A small-molecule ligand and the protein it binds are described below.
Small molecule (SMILES): CC(=O)N[C@H]1[C@H](O[C@H]2[C@H](O)[C@@H](NC(C)=O)CO[C@@H]2CO)O[C@H](CO)[C@@H](O[C@@H]2O[C@H](CO[C@H]3O[C@H](CO)[C@@H](O)[C@H](O)[C@@H]3O)[C@@H](O)[C@H](O[C@H]3O[C@H](CO)[C@@H](O)[C@H](O)[C@@H]3O)[C@@H]2O)[C@@H]1O

Binding-site contacts:
Ligand atom C6 contacts residue ASN167 of chain 1.C at 3.0 Å.
Ligand atom O4 contacts residue CYS10 of chain 1.C at 3.6 Å.
Ligand atom O2 contacts residue ARG164 of chain 1.C at 3.6 Å.
Ligand atom O6 contacts residue ARG164 of chain 1.C at 4.2 Å.
Ligand atom C6 contacts residue ARG165 of chain 1.C at 4.0 Å.
Ligand atom O5 contacts residue ARG165 of chain 1.C at 4.1 Å.
Ligand atom C1 contacts residue ARG165 of chain 1.C at 3.7 Å.
Ligand atom O5 contacts residue ASN167 of chain 1.C at 1.8 Å (h-bond).
Ligand atom O7 contacts residue THR166 of chain 1.C at 3.9 Å.
Ligand atom C1 contacts residue ASN167 of chain 1.C at 1.0 Å.
Ligand atom C1 contacts residue ARG164 of chain 1.C at 2.8 Å.
Ligand atom C2 contacts residue ASN167 of chain 1.C at 2.3 Å.
Ligand atom C2 contacts residue ARG164 of chain 1.C at 3.8 Å.
Ligand atom O4 contacts residue ARG164 of chain 1.C at 2.9 Å.
Ligand atom C3 contacts residue ARG164 of chain 1.C at 3.2 Å.
Ligand atom C8 contacts residue ASN167 of chain 1.C at 4.3 Å.
Ligand atom C7 contacts residue ARG165 of chain 1.C at 4.3 Å.
Ligand atom O3 contacts residue THR221 of chain 1.A at 4.0 Å.
Ligand atom C7 contacts residue THR166 of chain 1.C at 4.1 Å.
Ligand atom C5 contacts residue ASN167 of chain 1.C at 2.8 Å.
Ligand atom C8 contacts residue GLU134 of chain 1.C at 3.0 Å.
Ligand atom N2 contacts residue ASN167 of chain 1.C at 3.0 Å (h-bond).
Ligand atom C5 contacts residue ARG164 of chain 1.C at 4.2 Å.
Ligand atom C7 contacts residue ASN167 of chain 1.C at 3.1 Å.
Ligand atom O7 contacts residue ASP287 of chain 1.A at 3.9 Å.
Ligand atom O6 contacts residue ARG165 of chain 1.C at 3.1 Å (salt-bridge).
Ligand atom O2 contacts residue LEU189 of chain 1.C at 4.3 Å.
Ligand atom N2 contacts residue ARG165 of chain 1.C at 4.0 Å.
Ligand atom O6 contacts residue ASN167 of chain 1.C at 4.3 Å.
Ligand atom O7 contacts residue ASN167 of chain 1.C at 2.9 Å (h-bond).
Ligand atom C8 contacts residue THR166 of chain 1.C at 3.7 Å.
Ligand atom C3 contacts residue ASN167 of chain 1.C at 3.4 Å.
Ligand atom O7 contacts residue LYS137 of chain 1.C at 4.2 Å.
Ligand atom O5 contacts residue ARG164 of chain 1.C at 3.3 Å (salt-bridge).
Ligand atom C4 contacts residue ASN167 of chain 1.C at 3.5 Å.
Ligand atom O3 contacts residue ARG164 of chain 1.C at 3.4 Å (salt-bridge).
Ligand atom C4 contacts residue ARG164 of chain 1.C at 3.3 Å.
Ligand atom N2 contacts residue GLU134 of chain 1.C at 3.2 Å (salt-bridge).
Ligand atom C1 contacts residue THR166 of chain 1.C at 4.0 Å.
Ligand atom C7 contacts residue GLU134 of chain 1.C at 3.4 Å.

Sequence of chain 1.C:
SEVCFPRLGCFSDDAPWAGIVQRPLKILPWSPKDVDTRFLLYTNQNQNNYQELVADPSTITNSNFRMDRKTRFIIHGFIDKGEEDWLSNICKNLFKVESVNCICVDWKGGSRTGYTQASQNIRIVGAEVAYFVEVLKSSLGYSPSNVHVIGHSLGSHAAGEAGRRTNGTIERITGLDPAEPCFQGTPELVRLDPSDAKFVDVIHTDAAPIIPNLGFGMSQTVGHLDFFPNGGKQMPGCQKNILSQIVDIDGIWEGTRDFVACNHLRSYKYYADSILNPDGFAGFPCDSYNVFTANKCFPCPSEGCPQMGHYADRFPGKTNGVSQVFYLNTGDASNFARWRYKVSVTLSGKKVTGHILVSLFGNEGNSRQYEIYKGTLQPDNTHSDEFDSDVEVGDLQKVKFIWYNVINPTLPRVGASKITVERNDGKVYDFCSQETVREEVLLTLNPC

Sequence of chain 1.A:
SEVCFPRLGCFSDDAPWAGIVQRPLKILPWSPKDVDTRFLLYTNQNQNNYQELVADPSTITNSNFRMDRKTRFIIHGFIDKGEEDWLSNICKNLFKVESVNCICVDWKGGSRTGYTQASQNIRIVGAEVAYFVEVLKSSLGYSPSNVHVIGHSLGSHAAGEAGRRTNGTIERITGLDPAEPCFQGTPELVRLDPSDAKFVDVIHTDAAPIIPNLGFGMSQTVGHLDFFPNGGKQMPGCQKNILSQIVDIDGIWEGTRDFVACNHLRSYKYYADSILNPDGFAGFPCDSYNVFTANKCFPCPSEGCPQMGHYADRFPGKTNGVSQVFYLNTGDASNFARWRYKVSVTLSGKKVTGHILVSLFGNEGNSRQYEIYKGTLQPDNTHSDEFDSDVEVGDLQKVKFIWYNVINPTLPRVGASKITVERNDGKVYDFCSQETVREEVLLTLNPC